A protein and the small-molecule ligand that binds it are described below.
Small molecule (SMILES): CC[C@H](C)[C@H](N)C(=O)N[C@@H](CC(C)C)C(=O)N1CCC[C@H]1C(=O)N[C@@H](CCSC)C(=O)N[C@@H](Cc1ccc(O)cc1)C(=O)N[C@@H](CCCCN)C(=O)N[C@@H](CC(C)C)C(=O)N[C@@H](CO)C(=O)N1CCC[C@H]1C=O

Binding-site contacts:
Ligand atom CD2 contacts residue ALA1120 of chain 8.MA at 3.5 Å (hydrophobic).
Ligand atom CE2 contacts residue ASP182 of chain 8.KB at 4.3 Å.
Ligand atom CB contacts residue THR1121 of chain 8.MA at 3.3 Å.
Ligand atom SD contacts residue ASN1072 of chain 8.MA at 3.7 Å.
Ligand atom C contacts residue HIS1126 of chain 8.MA at 4.0 Å.
Ligand atom CD2 contacts residue HIS1126 of chain 8.MA at 3.4 Å.
Ligand atom CA contacts residue GLN1063 of chain 8.MA at 4.3 Å.
Ligand atom CD1 contacts residue TYR141 of chain 8.PB at 3.5 Å (hydrophobic).
Ligand atom CG contacts residue HIS1126 of chain 8.MA at 4.3 Å.
Ligand atom OH contacts residue GLU183 of chain 8.KB at 3.9 Å.
Ligand atom OH contacts residue ASP182 of chain 8.KB at 3.4 Å (salt-bridge).
Ligand atom CE2 contacts residue GLN1063 of chain 8.MA at 3.3 Å.
Ligand atom CD2 contacts residue THR1121 of chain 8.MA at 4.3 Å.
Ligand atom CD1 contacts residue ASN1122 of chain 8.MA at 4.3 Å.
Ligand atom CD1 contacts residue PHE1125 of chain 8.MA at 3.6 Å (hydrophobic).
Ligand atom CD2 contacts residue THR1121 of chain 8.MA at 4.0 Å.
Ligand atom CD1 contacts residue THR1121 of chain 8.MA at 3.0 Å.
Ligand atom CE1 contacts residue ASN1072 of chain 8.MA at 3.3 Å.
Ligand atom CD1 contacts residue ASN1072 of chain 8.MA at 4.0 Å.
Ligand atom CD2 contacts residue LEU1129 of chain 8.MA at 4.2 Å (hydrophobic).
Ligand atom CG1 contacts residue TYR141 of chain 8.PB at 3.9 Å (hydrophobic).
Ligand atom CG2 contacts residue GLN1063 of chain 8.MA at 3.3 Å.
Ligand atom O contacts residue GLN1063 of chain 8.MA at 2.9 Å (h-bond).
Ligand atom CG contacts residue THR1121 of chain 8.MA at 3.3 Å.
Ligand atom CZ contacts residue ASP182 of chain 8.KB at 4.1 Å.
Ligand atom OH contacts residue GLN1063 of chain 8.MA at 3.7 Å.
Ligand atom CD2 contacts residue PHE1125 of chain 8.MA at 4.2 Å (hydrophobic).
Ligand atom OH contacts residue ASN1072 of chain 8.MA at 3.1 Å (h-bond).
Ligand atom CG contacts residue ASN1072 of chain 8.MA at 4.2 Å.
Ligand atom O contacts residue HIS1126 of chain 8.MA at 3.3 Å (h-bond).
Ligand atom C contacts residue GLN1063 of chain 8.MA at 3.9 Å.
Ligand atom OH contacts residue HIS1068 of chain 8.MA at 3.8 Å.
Ligand atom CZ contacts residue GLN1063 of chain 8.MA at 4.1 Å.
Ligand atom C contacts residue VAL1202 of chain 8.MA at 4.2 Å (hydrophobic).
Ligand atom O contacts residue THR1121 of chain 8.MA at 4.0 Å.
Ligand atom CD1 contacts residue GLN1063 of chain 8.MA at 3.8 Å.
Ligand atom CZ contacts residue ASN1072 of chain 8.MA at 3.5 Å.
Ligand atom O contacts residue VAL1202 of chain 8.MA at 3.2 Å.
Ligand atom CD2 contacts residue GLN1063 of chain 8.MA at 3.6 Å.
Ligand atom CE1 contacts residue THR1121 of chain 8.MA at 3.9 Å.

Sequence of chain 8.KB:
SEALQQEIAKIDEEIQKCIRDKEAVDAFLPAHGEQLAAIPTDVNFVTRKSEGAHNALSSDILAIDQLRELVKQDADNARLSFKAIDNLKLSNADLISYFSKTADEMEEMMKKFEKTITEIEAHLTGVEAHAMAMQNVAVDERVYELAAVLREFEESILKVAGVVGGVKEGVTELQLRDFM

Sequence of chain 8.PB:
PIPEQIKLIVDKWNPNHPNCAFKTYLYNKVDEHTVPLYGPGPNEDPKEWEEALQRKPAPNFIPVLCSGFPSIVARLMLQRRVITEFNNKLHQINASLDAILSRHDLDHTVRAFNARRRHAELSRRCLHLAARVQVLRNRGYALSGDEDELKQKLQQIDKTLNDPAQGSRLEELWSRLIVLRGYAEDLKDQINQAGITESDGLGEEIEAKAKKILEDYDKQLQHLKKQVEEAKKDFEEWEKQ

Sequence of chain 8.MA:
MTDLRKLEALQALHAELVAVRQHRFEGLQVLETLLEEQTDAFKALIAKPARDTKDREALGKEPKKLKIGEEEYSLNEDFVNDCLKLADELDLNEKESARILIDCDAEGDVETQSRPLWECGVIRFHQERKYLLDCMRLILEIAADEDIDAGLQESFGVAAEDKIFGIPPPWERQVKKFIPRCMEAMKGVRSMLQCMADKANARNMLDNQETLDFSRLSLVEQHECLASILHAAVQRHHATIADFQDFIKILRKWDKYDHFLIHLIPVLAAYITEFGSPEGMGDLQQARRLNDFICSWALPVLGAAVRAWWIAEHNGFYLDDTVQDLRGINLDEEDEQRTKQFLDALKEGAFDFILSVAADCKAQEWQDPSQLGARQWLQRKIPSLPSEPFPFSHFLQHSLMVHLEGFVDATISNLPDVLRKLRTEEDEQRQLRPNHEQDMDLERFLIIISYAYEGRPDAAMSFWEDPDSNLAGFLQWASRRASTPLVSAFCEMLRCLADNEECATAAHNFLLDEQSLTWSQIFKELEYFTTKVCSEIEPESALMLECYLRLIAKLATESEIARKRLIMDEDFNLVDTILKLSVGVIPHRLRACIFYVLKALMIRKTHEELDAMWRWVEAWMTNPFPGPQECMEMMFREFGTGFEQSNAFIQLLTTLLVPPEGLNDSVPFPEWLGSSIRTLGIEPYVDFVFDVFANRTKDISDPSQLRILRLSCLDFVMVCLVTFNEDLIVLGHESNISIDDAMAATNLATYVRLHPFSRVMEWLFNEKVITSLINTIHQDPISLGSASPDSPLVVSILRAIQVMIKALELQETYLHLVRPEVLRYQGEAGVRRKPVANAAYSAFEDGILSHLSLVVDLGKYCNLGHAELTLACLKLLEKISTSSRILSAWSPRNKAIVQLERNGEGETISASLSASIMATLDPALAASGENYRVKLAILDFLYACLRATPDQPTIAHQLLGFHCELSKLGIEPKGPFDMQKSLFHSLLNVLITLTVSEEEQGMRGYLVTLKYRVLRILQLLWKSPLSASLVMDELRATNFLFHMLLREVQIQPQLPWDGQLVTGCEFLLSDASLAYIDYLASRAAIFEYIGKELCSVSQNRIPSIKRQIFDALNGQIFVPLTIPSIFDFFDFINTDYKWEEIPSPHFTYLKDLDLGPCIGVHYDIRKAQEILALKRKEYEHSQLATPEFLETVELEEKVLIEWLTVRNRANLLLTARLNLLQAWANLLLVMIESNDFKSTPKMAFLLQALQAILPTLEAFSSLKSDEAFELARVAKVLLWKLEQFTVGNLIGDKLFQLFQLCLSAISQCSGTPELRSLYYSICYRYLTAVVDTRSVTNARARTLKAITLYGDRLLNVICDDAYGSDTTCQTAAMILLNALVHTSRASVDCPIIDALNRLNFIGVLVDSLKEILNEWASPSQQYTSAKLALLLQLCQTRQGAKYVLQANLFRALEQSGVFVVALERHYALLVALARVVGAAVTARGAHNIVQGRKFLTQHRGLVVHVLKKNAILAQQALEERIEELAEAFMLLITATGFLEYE